Sequence of chain 1.A:
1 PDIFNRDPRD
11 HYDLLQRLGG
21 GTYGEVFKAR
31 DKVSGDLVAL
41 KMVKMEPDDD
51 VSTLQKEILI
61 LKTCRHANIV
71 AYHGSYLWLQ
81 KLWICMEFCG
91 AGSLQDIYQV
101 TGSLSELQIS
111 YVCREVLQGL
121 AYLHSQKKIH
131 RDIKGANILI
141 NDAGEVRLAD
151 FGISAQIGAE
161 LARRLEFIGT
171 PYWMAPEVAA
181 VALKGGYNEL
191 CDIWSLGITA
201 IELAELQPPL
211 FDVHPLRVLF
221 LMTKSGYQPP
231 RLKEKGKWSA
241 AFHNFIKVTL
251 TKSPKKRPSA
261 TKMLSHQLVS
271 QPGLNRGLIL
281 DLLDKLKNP

A protein and the small-molecule ligand that binds it are described below.
Small molecule (SMILES): COc1cc2c(cc1Nc1ncc(C(N)=O)c(Nc3ccccc3)n1)CN(C)CC2

Binding-site contacts:
Ligand atom C13 contacts residue LEU18 of chain 1.A at 3.6 Å (hydrophobic).
Ligand atom C27 contacts residue LEU18 of chain 1.A at 3.5 Å (hydrophobic).
Ligand atom C19 contacts residue GLY92 of chain 1.A at 3.5 Å.
Ligand atom C11 contacts residue VAL26 of chain 1.A at 3.6 Å (hydrophobic).
Ligand atom O8 contacts residue MET86 of chain 1.A at 3.7 Å.
Ligand atom C16 contacts residue VAL26 of chain 1.A at 3.7 Å (hydrophobic).
Ligand atom O30 contacts residue PHE88 of chain 1.A at 3.6 Å.
Ligand atom C24 contacts residue LEU18 of chain 1.A at 3.6 Å (hydrophobic).
Ligand atom N9 contacts residue ALA39 of chain 1.A at 3.5 Å.
Ligand atom C12 contacts residue VAL26 of chain 1.A at 3.7 Å (hydrophobic).
Ligand atom C20 contacts residue GLY92 of chain 1.A at 3.6 Å.
Ligand atom C24 contacts residue ASP96 of chain 1.A at 3.5 Å.
Ligand atom C19 contacts residue LEU18 of chain 1.A at 3.7 Å (hydrophobic).
Ligand atom C5 contacts residue LEU139 of chain 1.A at 3.3 Å (hydrophobic).
Ligand atom O30 contacts residue CYS89 of chain 1.A at 3.1 Å (h-bond).
Ligand atom C5 contacts residue ALA39 of chain 1.A at 3.7 Å (hydrophobic).
Ligand atom C31 contacts residue GLY90 of chain 1.A at 3.2 Å.
Ligand atom N10 contacts residue VAL26 of chain 1.A at 3.6 Å.
Ligand atom C15 contacts residue PHE151 of chain 1.A at 3.5 Å (hydrophobic).
Ligand atom N17 contacts residue CYS89 of chain 1.A at 3.1 Å (h-bond).
Ligand atom N1 contacts residue CYS89 of chain 1.A at 3.1 Å (h-bond).
Ligand atom N9 contacts residue GLU87 of chain 1.A at 3.1 Å (salt-bridge).
Ligand atom C27 contacts residue ASP96 of chain 1.A at 3.3 Å.
Ligand atom C13 contacts residue GLY19 of chain 1.A at 3.5 Å.
Ligand atom C16 contacts residue PHE151 of chain 1.A at 3.5 Å (hydrophobic).
Ligand atom C18 contacts residue GLY92 of chain 1.A at 3.6 Å.
Ligand atom C31 contacts residue PHE88 of chain 1.A at 3.6 Å (hydrophobic).
Ligand atom C6 contacts residue ALA39 of chain 1.A at 3.7 Å (hydrophobic).
Ligand atom C28 contacts residue ASP96 of chain 1.A at 3.5 Å.
Ligand atom C29 contacts residue ASP96 of chain 1.A at 3.6 Å.
Ligand atom C15 contacts residue TYR23 of chain 1.A at 3.5 Å (hydrophobic).
Ligand atom C12 contacts residue LEU18 of chain 1.A at 3.6 Å (hydrophobic).
Ligand atom C4 contacts residue LEU139 of chain 1.A at 3.6 Å (hydrophobic).
Ligand atom N25 contacts residue ASP96 of chain 1.A at 2.7 Å (salt-bridge).
Ligand atom N9 contacts residue VAL70 of chain 1.A at 3.3 Å.
Ligand atom C6 contacts residue CYS89 of chain 1.A at 3.6 Å (hydrophobic).
Ligand atom N9 contacts residue MET86 of chain 1.A at 3.3 Å.
Ligand atom C14 contacts residue GLY19 of chain 1.A at 3.7 Å.
Ligand atom C6 contacts residue GLU87 of chain 1.A at 3.4 Å.
Ligand atom C6 contacts residue LEU139 of chain 1.A at 3.4 Å (hydrophobic).